The small molecule below binds the protein below.
Small molecule (SMILES): C[C@]1(c2nc3cccc(C(N)=O)c3[nH]2)CCCN1

Binding-site contacts:
Ligand atom C2 contacts residue ASP131 of chain 1.C at 3.5 Å.
Ligand atom C3 contacts residue ASP131 of chain 1.C at 3.9 Å.
Ligand atom C16 contacts residue THR28 of chain 1.C at 3.4 Å.
Ligand atom C18 contacts residue ASN128 of chain 1.C at 3.9 Å.
Ligand atom C10 contacts residue ALA130 of chain 1.C at 4.0 Å (hydrophobic).
Ligand atom C16 contacts residue LEU24 of chain 1.C at 4.0 Å (hydrophobic).
Ligand atom N11 contacts residue GLN54 of chain 1.C at 2.8 Å (h-bond).
Ligand atom C1 contacts residue ILE21 of chain 1.C at 3.4 Å (hydrophobic).
Ligand atom N11 contacts residue LEU24 of chain 1.C at 3.5 Å.
Ligand atom N11 contacts residue GLY127 of chain 1.C at 3.9 Å.
Ligand atom N14 contacts residue GLY127 of chain 1.C at 3.5 Å.
Ligand atom C10 contacts residue VAL94 of chain 1.C at 3.9 Å (hydrophobic).
Ligand atom C16 contacts residue ALA25 of chain 1.C at 3.7 Å (hydrophobic).
Ligand atom N9 contacts residue GLY127 of chain 1.C at 3.4 Å.
Ligand atom N7 contacts residue GLY127 of chain 1.C at 3.4 Å (h-bond).
Ligand atom C6 contacts residue ILE21 of chain 1.C at 4.1 Å (hydrophobic).
Ligand atom C10 contacts residue LEU24 of chain 1.C at 3.8 Å (hydrophobic).
Ligand atom C15 contacts residue THR28 of chain 1.C at 3.8 Å.
Ligand atom O12 contacts residue VAL57 of chain 1.C at 3.6 Å.
Ligand atom C4 contacts residue ALA130 of chain 1.C at 4.1 Å (hydrophobic).
Ligand atom N7 contacts residue ASP131 of chain 1.C at 3.9 Å.
Ligand atom C3 contacts residue GLY127 of chain 1.C at 3.5 Å.
Ligand atom C1 contacts residue ALA130 of chain 1.C at 3.7 Å (hydrophobic).
Ligand atom C6 contacts residue ALA130 of chain 1.C at 3.3 Å (hydrophobic).
Ligand atom O12 contacts residue VAL94 of chain 1.C at 3.0 Å.
Ligand atom C1 contacts residue ASP131 of chain 1.C at 4.0 Å.
Ligand atom N11 contacts residue ALA97 of chain 1.C at 3.9 Å.
Ligand atom C17 contacts residue ALA25 of chain 1.C at 3.6 Å (hydrophobic).
Ligand atom C8 contacts residue GLY127 of chain 1.C at 3.5 Å.
Ligand atom N7 contacts residue ILE21 of chain 1.C at 3.8 Å.
Ligand atom C6 contacts residue VAL57 of chain 1.C at 4.0 Å (hydrophobic).
Ligand atom C5 contacts residue ALA130 of chain 1.C at 3.5 Å (hydrophobic).
Ligand atom N9 contacts residue LEU24 of chain 1.C at 3.9 Å.
Ligand atom C3 contacts residue ILE21 of chain 1.C at 3.7 Å (hydrophobic).
Ligand atom C2 contacts residue ILE21 of chain 1.C at 3.6 Å (hydrophobic).
Ligand atom O12 contacts residue GLN54 of chain 1.C at 2.8 Å (h-bond).
Ligand atom C10 contacts residue GLN54 of chain 1.C at 3.5 Å.
Ligand atom C2 contacts residue ALA130 of chain 1.C at 3.9 Å (hydrophobic).
Ligand atom C4 contacts residue GLY127 of chain 1.C at 3.6 Å.
Ligand atom C6 contacts residue VAL94 of chain 1.C at 3.8 Å (hydrophobic).

Sequence of chain 1.C:
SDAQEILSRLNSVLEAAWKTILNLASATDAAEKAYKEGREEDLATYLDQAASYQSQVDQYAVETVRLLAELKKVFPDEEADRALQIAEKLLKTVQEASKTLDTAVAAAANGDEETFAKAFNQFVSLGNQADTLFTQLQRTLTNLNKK